Sequence of chain 1.FA:
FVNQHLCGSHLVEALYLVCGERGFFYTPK

Sequence of chain 1.DA:
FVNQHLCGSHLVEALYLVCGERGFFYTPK

Sequence of chain 1.HA:
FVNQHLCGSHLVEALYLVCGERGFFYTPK

This small molecule binds to this protein.
Small molecule (SMILES): Oc1cccc(O)c1

Sequence of chain 1.EA:
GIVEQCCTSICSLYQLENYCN

Binding-site contacts:
Ligand atom C4 contacts residue ALA14 of chain 1.FA at 4.2 Å (hydrophobic).
Ligand atom C1 contacts residue CYS11 of chain 1.EA at 3.9 Å (hydrophobic).
Ligand atom C3 contacts residue LEU16 of chain 1.EA at 4.3 Å (hydrophobic).
Ligand atom C2 contacts residue HIS5 of chain 1.HA at 3.9 Å.
Ligand atom C1 contacts residue LEU11 of chain 1.FA at 3.8 Å (hydrophobic).
Ligand atom C2 contacts residue ILE10 of chain 1.EA at 4.4 Å (hydrophobic).
Ligand atom C4 contacts residue HIS10 of chain 1.FA at 3.9 Å.
Ligand atom C2 contacts residue LEU16 of chain 1.EA at 4.4 Å (hydrophobic).
Ligand atom O3 contacts residue LEU17 of chain 1.DA at 3.4 Å.
Ligand atom C2 contacts residue CYS11 of chain 1.EA at 3.8 Å (hydrophobic).
Ligand atom C3 contacts residue LEU11 of chain 1.FA at 4.4 Å (hydrophobic).
Ligand atom C4 contacts residue HIS5 of chain 1.HA at 3.9 Å.
Ligand atom C5 contacts residue LEU11 of chain 1.FA at 3.5 Å (hydrophobic).
Ligand atom C4 contacts residue LEU11 of chain 1.FA at 4.0 Å (hydrophobic).
Ligand atom C1 contacts residue CYS6 of chain 1.EA at 3.5 Å (hydrophobic).
Ligand atom C6 contacts residue HIS5 of chain 1.HA at 4.5 Å.
Ligand atom C1 contacts residue ILE10 of chain 1.EA at 4.5 Å (hydrophobic).
Ligand atom C5 contacts residue HIS5 of chain 1.HA at 4.4 Å.
Ligand atom O3 contacts residue HIS5 of chain 1.HA at 3.4 Å (h-bond).
Ligand atom C5 contacts residue HIS10 of chain 1.FA at 4.1 Å.
Ligand atom O1 contacts residue LEU11 of chain 1.FA at 4.4 Å.
Ligand atom O1 contacts residue SER9 of chain 1.EA at 3.5 Å (h-bond).
Ligand atom C6 contacts residue CYS6 of chain 1.EA at 3.4 Å (hydrophobic).
Ligand atom O1 contacts residue CYS11 of chain 1.EA at 2.9 Å (h-bond).
Ligand atom O1 contacts residue VAL2 of chain 1.HA at 4.4 Å.
Ligand atom C5 contacts residue CYS7 of chain 1.FA at 4.2 Å (hydrophobic).
Ligand atom C3 contacts residue ALA14 of chain 1.FA at 4.2 Å (hydrophobic).
Ligand atom O3 contacts residue LEU16 of chain 1.EA at 3.8 Å.
Ligand atom C2 contacts residue LEU11 of chain 1.FA at 4.3 Å (hydrophobic).
Ligand atom O1 contacts residue ILE10 of chain 1.EA at 3.4 Å.
Ligand atom O1 contacts residue CYS6 of chain 1.EA at 2.6 Å (h-bond).
Ligand atom C6 contacts residue LEU11 of chain 1.FA at 3.4 Å (hydrophobic).
Ligand atom C6 contacts residue CYS7 of chain 1.FA at 4.1 Å (hydrophobic).
Ligand atom C5 contacts residue LEU6 of chain 1.HA at 4.0 Å (hydrophobic).
Ligand atom C1 contacts residue HIS5 of chain 1.HA at 4.4 Å.
Ligand atom O3 contacts residue ALA14 of chain 1.FA at 3.6 Å.
Ligand atom C3 contacts residue HIS5 of chain 1.HA at 3.5 Å.